Binding-site contacts:
Ligand atom C8 contacts residue ASN190 of chain 1.B at 4.2 Å.
Ligand atom C4 contacts residue ASN190 of chain 1.B at 4.2 Å.
Ligand atom C7 contacts residue ASN190 of chain 1.B at 3.3 Å.
Ligand atom C8 contacts residue ARG188 of chain 1.B at 3.5 Å.
Ligand atom O6 contacts residue GLN124 of chain 1.B at 3.5 Å (h-bond).
Ligand atom C1 contacts residue ASN190 of chain 1.B at 1.4 Å.
Ligand atom C1 contacts residue GLN124 of chain 1.B at 4.5 Å.
Ligand atom N2 contacts residue ASN190 of chain 1.B at 2.8 Å (h-bond).
Ligand atom O7 contacts residue ASN190 of chain 1.B at 3.7 Å.
Ligand atom C7 contacts residue ARG188 of chain 1.B at 3.3 Å.
Ligand atom C2 contacts residue ARG188 of chain 1.B at 4.3 Å.
Ligand atom O5 contacts residue GLN124 of chain 1.B at 3.8 Å.
Ligand atom C3 contacts residue ASN190 of chain 1.B at 3.8 Å.
Ligand atom C1 contacts residue ARG188 of chain 1.B at 4.2 Å.
Ligand atom O5 contacts residue ASN190 of chain 1.B at 2.4 Å (h-bond).
Ligand atom O7 contacts residue ARG188 of chain 1.B at 3.3 Å (salt-bridge).
Ligand atom C6 contacts residue GLN124 of chain 1.B at 3.9 Å.
Ligand atom N2 contacts residue ARG188 of chain 1.B at 4.0 Å.
Ligand atom C2 contacts residue ASN190 of chain 1.B at 2.4 Å.
Ligand atom C5 contacts residue ASN190 of chain 1.B at 3.7 Å.

This protein binds this small molecule.
Small molecule (SMILES): CC(=O)N[C@@H]1[C@@H](O)[C@H](O)[C@@H](CO)O[C@H]1O

Sequence of chain 1.B:
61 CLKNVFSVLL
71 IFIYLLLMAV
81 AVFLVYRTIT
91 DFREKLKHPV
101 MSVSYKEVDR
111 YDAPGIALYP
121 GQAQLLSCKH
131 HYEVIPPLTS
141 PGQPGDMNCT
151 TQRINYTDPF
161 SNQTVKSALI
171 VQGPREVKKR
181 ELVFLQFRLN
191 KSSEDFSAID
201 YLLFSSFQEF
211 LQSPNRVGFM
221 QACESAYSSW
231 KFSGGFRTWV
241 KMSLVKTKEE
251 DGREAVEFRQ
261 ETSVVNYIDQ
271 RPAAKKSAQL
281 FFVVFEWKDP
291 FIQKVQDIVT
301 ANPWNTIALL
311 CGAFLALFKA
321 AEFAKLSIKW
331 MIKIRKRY